Sequence of chain 1.A:
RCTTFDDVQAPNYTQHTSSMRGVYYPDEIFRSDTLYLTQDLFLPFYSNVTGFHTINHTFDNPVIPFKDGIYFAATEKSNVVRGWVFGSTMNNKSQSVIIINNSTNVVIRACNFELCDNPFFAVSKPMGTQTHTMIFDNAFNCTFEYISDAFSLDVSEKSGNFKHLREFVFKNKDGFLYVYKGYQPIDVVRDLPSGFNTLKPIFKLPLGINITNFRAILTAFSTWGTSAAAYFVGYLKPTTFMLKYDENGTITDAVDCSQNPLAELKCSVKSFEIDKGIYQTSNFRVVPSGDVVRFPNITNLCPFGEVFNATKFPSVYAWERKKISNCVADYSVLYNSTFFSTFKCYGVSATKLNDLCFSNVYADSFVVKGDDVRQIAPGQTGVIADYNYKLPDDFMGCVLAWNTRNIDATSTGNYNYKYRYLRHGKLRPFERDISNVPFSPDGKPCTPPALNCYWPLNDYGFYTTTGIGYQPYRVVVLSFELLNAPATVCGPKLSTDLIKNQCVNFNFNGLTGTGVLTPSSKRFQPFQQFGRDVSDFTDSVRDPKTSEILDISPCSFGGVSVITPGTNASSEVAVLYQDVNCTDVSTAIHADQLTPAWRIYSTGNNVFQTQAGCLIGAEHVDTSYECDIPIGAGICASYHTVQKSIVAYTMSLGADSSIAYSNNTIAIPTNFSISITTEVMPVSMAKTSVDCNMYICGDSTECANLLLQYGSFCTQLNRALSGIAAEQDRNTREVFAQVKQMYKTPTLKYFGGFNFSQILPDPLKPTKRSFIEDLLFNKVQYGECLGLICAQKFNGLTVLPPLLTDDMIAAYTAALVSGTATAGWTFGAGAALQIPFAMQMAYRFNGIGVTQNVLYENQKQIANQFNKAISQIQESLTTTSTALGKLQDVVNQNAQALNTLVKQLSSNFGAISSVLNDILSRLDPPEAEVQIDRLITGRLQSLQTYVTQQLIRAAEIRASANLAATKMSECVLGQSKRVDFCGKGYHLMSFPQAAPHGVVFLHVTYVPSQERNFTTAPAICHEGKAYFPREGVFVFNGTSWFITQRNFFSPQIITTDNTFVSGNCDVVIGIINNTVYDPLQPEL

Binding-site contacts:
Ligand atom N2 contacts residue ASN572 of chain 1.A at 4.2 Å.
Ligand atom C7 contacts residue ASN572 of chain 1.A at 4.1 Å.
Ligand atom C1 contacts residue ASN572 of chain 1.A at 4.0 Å.
Ligand atom O7 contacts residue ASN572 of chain 1.A at 4.4 Å.
Ligand atom C8 contacts residue ASN572 of chain 1.A at 4.2 Å.

A protein and the small-molecule ligand that binds it are described below.
Small molecule (SMILES): CC(=O)N[C@@H]1[C@@H](O)[C@H](O)[C@@H](CO)O[C@H]1O